Binding-site contacts:
Ligand atom C7 contacts residue ASN19 of chain 1.A at 3.8 Å.
Ligand atom C3 contacts residue ASN19 of chain 1.A at 3.8 Å.
Ligand atom C5 contacts residue ASN19 of chain 1.A at 3.7 Å.
Ligand atom N2 contacts residue ASN19 of chain 1.A at 2.9 Å (h-bond).
Ligand atom O5 contacts residue ASN19 of chain 1.A at 2.4 Å (h-bond).
Ligand atom C5 contacts residue ASN22 of chain 1.A at 3.3 Å.
Ligand atom O7 contacts residue ASN19 of chain 1.A at 4.3 Å.
Ligand atom C1 contacts residue ASN22 of chain 1.A at 4.3 Å.
Ligand atom O4 contacts residue ASN22 of chain 1.A at 3.7 Å.
Ligand atom C1 contacts residue ASN19 of chain 1.A at 1.4 Å.
Ligand atom O5 contacts residue MAN6 of chain 1.D at 3.8 Å.
Ligand atom C6 contacts residue MAN6 of chain 1.D at 3.4 Å.
Ligand atom O5 contacts residue ASN22 of chain 1.A at 4.3 Å.
Ligand atom C5 contacts residue MAN6 of chain 1.D at 4.1 Å.
Ligand atom C2 contacts residue ASN19 of chain 1.A at 2.5 Å.
Ligand atom C4 contacts residue ASN22 of chain 1.A at 3.9 Å.
Ligand atom C3 contacts residue ASN22 of chain 1.A at 4.1 Å.
Ligand atom O6 contacts residue MAN6 of chain 1.D at 3.5 Å (h-bond).
Ligand atom O6 contacts residue ASN22 of chain 1.A at 4.2 Å.
Ligand atom C4 contacts residue ASN19 of chain 1.A at 4.2 Å.
Ligand atom C6 contacts residue ASN22 of chain 1.A at 3.9 Å.

Sequence of chain 1.A:
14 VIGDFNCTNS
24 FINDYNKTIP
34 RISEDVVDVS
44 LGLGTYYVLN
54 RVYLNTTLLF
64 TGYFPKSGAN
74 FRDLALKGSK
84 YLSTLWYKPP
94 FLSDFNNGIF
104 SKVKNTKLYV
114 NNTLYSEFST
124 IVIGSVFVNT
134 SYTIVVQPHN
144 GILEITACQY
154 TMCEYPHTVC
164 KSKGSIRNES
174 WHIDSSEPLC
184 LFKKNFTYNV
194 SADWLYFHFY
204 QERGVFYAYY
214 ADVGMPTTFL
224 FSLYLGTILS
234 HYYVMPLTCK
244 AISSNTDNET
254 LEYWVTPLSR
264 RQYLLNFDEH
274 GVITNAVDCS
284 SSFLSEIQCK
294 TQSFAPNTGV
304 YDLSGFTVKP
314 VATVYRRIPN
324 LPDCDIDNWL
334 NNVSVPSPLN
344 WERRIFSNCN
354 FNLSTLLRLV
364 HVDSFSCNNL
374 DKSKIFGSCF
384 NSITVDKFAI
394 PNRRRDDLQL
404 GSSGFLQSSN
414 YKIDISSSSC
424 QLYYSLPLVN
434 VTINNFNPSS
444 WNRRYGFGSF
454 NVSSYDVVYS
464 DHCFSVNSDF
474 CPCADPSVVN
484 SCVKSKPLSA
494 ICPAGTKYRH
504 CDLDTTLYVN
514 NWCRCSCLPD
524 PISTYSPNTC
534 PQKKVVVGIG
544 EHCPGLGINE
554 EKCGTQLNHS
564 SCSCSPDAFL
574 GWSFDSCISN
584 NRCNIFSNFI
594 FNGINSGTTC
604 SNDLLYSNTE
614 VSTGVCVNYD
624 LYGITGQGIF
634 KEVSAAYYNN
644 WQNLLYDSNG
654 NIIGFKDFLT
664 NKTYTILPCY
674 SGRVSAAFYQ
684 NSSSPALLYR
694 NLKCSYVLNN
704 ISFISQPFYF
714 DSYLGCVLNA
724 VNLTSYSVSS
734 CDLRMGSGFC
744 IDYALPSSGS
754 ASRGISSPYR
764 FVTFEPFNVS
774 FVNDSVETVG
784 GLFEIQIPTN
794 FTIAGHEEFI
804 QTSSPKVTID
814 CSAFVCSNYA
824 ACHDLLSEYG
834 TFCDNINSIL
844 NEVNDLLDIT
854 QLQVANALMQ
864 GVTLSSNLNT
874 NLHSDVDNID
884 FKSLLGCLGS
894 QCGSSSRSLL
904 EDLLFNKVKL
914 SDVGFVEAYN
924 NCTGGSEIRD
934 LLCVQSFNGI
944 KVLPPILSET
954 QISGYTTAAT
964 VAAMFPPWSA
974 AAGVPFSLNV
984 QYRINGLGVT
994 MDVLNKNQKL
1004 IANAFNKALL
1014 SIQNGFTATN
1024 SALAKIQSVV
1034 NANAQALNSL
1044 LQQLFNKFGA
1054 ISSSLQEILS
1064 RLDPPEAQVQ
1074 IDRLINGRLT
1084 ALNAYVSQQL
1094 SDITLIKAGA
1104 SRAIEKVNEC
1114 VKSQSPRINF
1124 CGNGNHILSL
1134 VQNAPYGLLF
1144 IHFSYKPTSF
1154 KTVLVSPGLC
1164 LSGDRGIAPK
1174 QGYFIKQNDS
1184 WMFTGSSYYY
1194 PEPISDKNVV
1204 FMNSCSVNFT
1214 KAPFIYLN

A small-molecule ligand and the protein it binds are described below.
Small molecule (SMILES): CC(=O)N[C@@H]1[C@@H](O)[C@H](O)[C@@H](CO)O[C@H]1O